A small-molecule ligand and the protein it binds are described below.
Small molecule (SMILES): CCCCCC(=O)OC[C@H](COP(=O)(O)OCC[N+](C)(C)C)OC(=O)CCCCC

Binding-site contacts:
Ligand atom CAN contacts residue ILE102 of chain 1.C at 4.4 Å (hydrophobic).
Ligand atom CAZ contacts residue TYR122 of chain 1.B at 3.9 Å (hydrophobic).
Ligand atom CAJ contacts residue ILE102 of chain 1.C at 4.2 Å (hydrophobic).
Ligand atom CBA contacts residue PHE106 of chain 1.C at 4.2 Å (hydrophobic).
Ligand atom NBC contacts residue ARG37 of chain 1.B at 4.5 Å.
Ligand atom OAV contacts residue PHE106 of chain 1.C at 3.7 Å.
Ligand atom CAZ contacts residue LEU34 of chain 1.B at 3.7 Å (hydrophobic).
Ligand atom CAE contacts residue ARG37 of chain 1.B at 3.7 Å.
Ligand atom OAY contacts residue PHE106 of chain 1.C at 3.3 Å.
Ligand atom CAC contacts residue ARG37 of chain 1.B at 4.4 Å.
Ligand atom CAQ contacts residue PHE106 of chain 1.C at 3.7 Å (hydrophobic).
Ligand atom OAF contacts residue ARG37 of chain 1.B at 4.1 Å.
Ligand atom CAN contacts residue TRP118 of chain 1.B at 4.1 Å (hydrophobic).
Ligand atom CAT contacts residue PHE106 of chain 1.C at 3.9 Å (hydrophobic).
Ligand atom CAT contacts residue LEU34 of chain 1.B at 4.1 Å (hydrophobic).
Ligand atom NBC contacts residue TRP38 of chain 1.B at 3.7 Å.
Ligand atom CAT contacts residue ARG37 of chain 1.B at 4.2 Å.
Ligand atom CAJ contacts residue TRP118 of chain 1.B at 3.9 Å (hydrophobic).
Ligand atom OAF contacts residue PHE106 of chain 1.C at 3.6 Å.
Ligand atom CAN contacts residue TYR122 of chain 1.B at 4.0 Å (hydrophobic).
Ligand atom CAE contacts residue TRP38 of chain 1.B at 3.8 Å (hydrophobic).
Ligand atom CAD contacts residue TRP38 of chain 1.B at 4.4 Å (hydrophobic).
Ligand atom CAN contacts residue PHE106 of chain 1.C at 4.2 Å (hydrophobic).
Ligand atom CAA contacts residue TRP114 of chain 1.B at 4.2 Å (hydrophobic).
Ligand atom CAK contacts residue LEU34 of chain 1.B at 3.9 Å (hydrophobic).
Ligand atom CAD contacts residue ARG37 of chain 1.B at 4.1 Å.
Ligand atom OAV contacts residue LEU34 of chain 1.B at 3.6 Å.
Ligand atom CAJ contacts residue TYR117 of chain 1.B at 3.6 Å (hydrophobic).
Ligand atom CAC contacts residue TRP38 of chain 1.B at 2.4 Å (hydrophobic).
Ligand atom OAF contacts residue TYR122 of chain 1.B at 2.7 Å (h-bond).
Ligand atom OAF contacts residue LEU34 of chain 1.B at 4.1 Å.
Ligand atom CAR contacts residue PHE106 of chain 1.C at 4.3 Å (hydrophobic).
Ligand atom CAL contacts residue TRP118 of chain 1.B at 4.2 Å (hydrophobic).
Ligand atom CAN contacts residue LEU34 of chain 1.B at 4.4 Å (hydrophobic).
Ligand atom CAA contacts residue TYR117 of chain 1.B at 3.8 Å (hydrophobic).
Ligand atom CAS contacts residue TRP38 of chain 1.B at 4.0 Å (hydrophobic).
Ligand atom CAA contacts residue ILE102 of chain 1.C at 3.9 Å (hydrophobic).
Ligand atom CAZ contacts residue PHE106 of chain 1.C at 3.6 Å (hydrophobic).
Ligand atom CBB contacts residue PHE106 of chain 1.C at 3.4 Å (hydrophobic).
Ligand atom CAQ contacts residue LEU34 of chain 1.B at 4.1 Å (hydrophobic).

Sequence of chain 1.B:
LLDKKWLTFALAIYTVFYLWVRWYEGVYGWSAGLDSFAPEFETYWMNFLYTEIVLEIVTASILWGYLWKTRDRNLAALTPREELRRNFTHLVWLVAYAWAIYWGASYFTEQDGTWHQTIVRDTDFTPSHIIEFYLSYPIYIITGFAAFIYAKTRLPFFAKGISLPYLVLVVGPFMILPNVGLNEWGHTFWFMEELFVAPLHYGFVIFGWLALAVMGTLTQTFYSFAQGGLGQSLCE

Sequence of chain 1.C:
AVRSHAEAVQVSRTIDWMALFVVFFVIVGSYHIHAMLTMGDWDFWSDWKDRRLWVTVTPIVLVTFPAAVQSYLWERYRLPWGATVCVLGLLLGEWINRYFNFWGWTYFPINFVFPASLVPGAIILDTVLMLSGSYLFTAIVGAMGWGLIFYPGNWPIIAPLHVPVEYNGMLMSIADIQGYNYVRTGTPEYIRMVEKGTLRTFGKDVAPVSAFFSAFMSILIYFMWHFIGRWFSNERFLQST